This small molecule binds to this protein.
Small molecule (SMILES): CC(=O)N[C@@H]1[C@@H](O)[C@H](O)[C@@H](CO)O[C@H]1O

Sequence of chain 1.A:
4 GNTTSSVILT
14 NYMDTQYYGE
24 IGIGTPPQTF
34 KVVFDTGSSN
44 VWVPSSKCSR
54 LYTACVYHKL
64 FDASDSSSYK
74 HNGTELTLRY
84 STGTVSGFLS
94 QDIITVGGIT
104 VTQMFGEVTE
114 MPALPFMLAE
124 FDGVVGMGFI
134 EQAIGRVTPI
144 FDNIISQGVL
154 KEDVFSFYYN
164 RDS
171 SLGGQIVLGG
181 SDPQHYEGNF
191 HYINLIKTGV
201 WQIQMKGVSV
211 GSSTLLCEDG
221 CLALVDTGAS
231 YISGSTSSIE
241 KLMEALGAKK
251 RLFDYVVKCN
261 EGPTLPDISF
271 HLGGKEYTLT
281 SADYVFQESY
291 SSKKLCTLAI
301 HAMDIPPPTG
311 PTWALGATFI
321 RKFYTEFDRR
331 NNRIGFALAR

Binding-site contacts:
Ligand atom C3 contacts residue THR77 of chain 1.A at 4.1 Å.
Ligand atom C7 contacts residue THR77 of chain 1.A at 4.4 Å.
Ligand atom O6 contacts residue LEU92 of chain 1.A at 4.5 Å.
Ligand atom O7 contacts residue ASN75 of chain 1.A at 3.9 Å.
Ligand atom O5 contacts residue LEU92 of chain 1.A at 4.1 Å.
Ligand atom C1 contacts residue LEU92 of chain 1.A at 4.3 Å (hydrophobic).
Ligand atom O6 contacts residue GLY138 of chain 1.A at 4.4 Å.
Ligand atom C2 contacts residue ASN75 of chain 1.A at 2.5 Å.
Ligand atom C3 contacts residue ASN75 of chain 1.A at 3.8 Å.
Ligand atom C2 contacts residue THR77 of chain 1.A at 4.0 Å.
Ligand atom C5 contacts residue ASN75 of chain 1.A at 3.6 Å.
Ligand atom C7 contacts residue ASN75 of chain 1.A at 3.7 Å.
Ligand atom N2 contacts residue ASN75 of chain 1.A at 3.0 Å (h-bond).
Ligand atom O5 contacts residue MET107 of chain 1.A at 4.0 Å.
Ligand atom C4 contacts residue ASN75 of chain 1.A at 4.3 Å.
Ligand atom O5 contacts residue ASN75 of chain 1.A at 2.3 Å (h-bond).
Ligand atom C1 contacts residue ASN75 of chain 1.A at 1.4 Å.
Ligand atom C8 contacts residue ASN75 of chain 1.A at 3.6 Å.
Ligand atom C1 contacts residue THR77 of chain 1.A at 3.8 Å.
Ligand atom C8 contacts residue THR77 of chain 1.A at 4.4 Å.
Ligand atom N2 contacts residue THR77 of chain 1.A at 3.5 Å (h-bond).